Binding-site contacts:
Ligand atom C10 contacts residue GLY94 of chain 1.A at 3.6 Å.
Ligand atom C17 contacts residue FDA1 of chain 1.B at 3.5 Å.
Ligand atom C10 contacts residue VAL52 of chain 1.A at 3.4 Å (hydrophobic).
Ligand atom C20 contacts residue TRP218 of chain 1.A at 3.4 Å (hydrophobic).
Ligand atom C17 contacts residue HIS298 of chain 1.A at 2.9 Å.
Ligand atom O3A contacts residue GLU382 of chain 1.A at 2.9 Å (salt-bridge).
Ligand atom O2A contacts residue SER53 of chain 1.A at 3.4 Å (h-bond).
Ligand atom C17 contacts residue TYR216 of chain 1.A at 3.4 Å (hydrophobic).
Ligand atom C19 contacts residue FDA1 of chain 1.B at 3.4 Å.
Ligand atom C16 contacts residue TYR216 of chain 1.A at 3.6 Å (hydrophobic).
Ligand atom O1 contacts residue GRG1 of chain 1.D at 3.6 Å.
Ligand atom C3 contacts residue GLY92 of chain 1.A at 3.6 Å.
Ligand atom C15 contacts residue FDA1 of chain 1.B at 3.6 Å.
Ligand atom C11 contacts residue GRG1 of chain 1.D at 3.6 Å.
Ligand atom O3B contacts residue GLY92 of chain 1.A at 3.3 Å.
Ligand atom C19 contacts residue GLY299 of chain 1.A at 3.7 Å.
Ligand atom C16 contacts residue FDA1 of chain 1.B at 3.3 Å.
Ligand atom PA contacts residue GLU382 of chain 1.A at 3.2 Å.
Ligand atom C18 contacts residue FDA1 of chain 1.B at 3.2 Å.
Ligand atom C18 contacts residue TYR216 of chain 1.A at 3.4 Å (hydrophobic).
Ligand atom C6 contacts residue GLY92 of chain 1.A at 3.6 Å.
Ligand atom C16 contacts residue HIS298 of chain 1.A at 3.6 Å.
Ligand atom O1A contacts residue GLU382 of chain 1.A at 3.2 Å (salt-bridge).
Ligand atom C17 contacts residue GLY299 of chain 1.A at 3.6 Å.
Ligand atom C4 contacts residue GRG1 of chain 1.D at 3.6 Å.
Ligand atom O1 contacts residue SER53 of chain 1.A at 3.0 Å (h-bond).
Ligand atom O2A contacts residue GLU93 of chain 1.A at 3.3 Å (salt-bridge).
Ligand atom C5 contacts residue GLY92 of chain 1.A at 3.2 Å.
Ligand atom C15 contacts residue HIS298 of chain 1.A at 3.5 Å.
Ligand atom C4 contacts residue ASN91 of chain 1.A at 3.6 Å.
Ligand atom C20 contacts residue TYR216 of chain 1.A at 3.7 Å (hydrophobic).
Ligand atom C15 contacts residue GLY300 of chain 1.A at 3.6 Å.
Ligand atom C12 contacts residue ALA51 of chain 1.A at 3.5 Å (hydrophobic).
Ligand atom O1A contacts residue ALA55 of chain 1.A at 3.2 Å.
Ligand atom C20 contacts residue FDA1 of chain 1.B at 3.3 Å.
Ligand atom C18 contacts residue HIS298 of chain 1.A at 3.6 Å.
Ligand atom C1 contacts residue GLU382 of chain 1.A at 3.2 Å.
Ligand atom O1 contacts residue GLU382 of chain 1.A at 3.1 Å (salt-bridge).
Ligand atom PA contacts residue SER53 of chain 1.A at 3.5 Å.
Ligand atom C1 contacts residue GRG1 of chain 1.D at 3.4 Å.

This protein binds this small molecule.
Small molecule (SMILES): CC(C)=CCC/C(C)=C/CC/C(C)=C/CC/C(C)=C/CO[P](=O)(O)OP(=O)(O)O

Sequence of chain 1.A:
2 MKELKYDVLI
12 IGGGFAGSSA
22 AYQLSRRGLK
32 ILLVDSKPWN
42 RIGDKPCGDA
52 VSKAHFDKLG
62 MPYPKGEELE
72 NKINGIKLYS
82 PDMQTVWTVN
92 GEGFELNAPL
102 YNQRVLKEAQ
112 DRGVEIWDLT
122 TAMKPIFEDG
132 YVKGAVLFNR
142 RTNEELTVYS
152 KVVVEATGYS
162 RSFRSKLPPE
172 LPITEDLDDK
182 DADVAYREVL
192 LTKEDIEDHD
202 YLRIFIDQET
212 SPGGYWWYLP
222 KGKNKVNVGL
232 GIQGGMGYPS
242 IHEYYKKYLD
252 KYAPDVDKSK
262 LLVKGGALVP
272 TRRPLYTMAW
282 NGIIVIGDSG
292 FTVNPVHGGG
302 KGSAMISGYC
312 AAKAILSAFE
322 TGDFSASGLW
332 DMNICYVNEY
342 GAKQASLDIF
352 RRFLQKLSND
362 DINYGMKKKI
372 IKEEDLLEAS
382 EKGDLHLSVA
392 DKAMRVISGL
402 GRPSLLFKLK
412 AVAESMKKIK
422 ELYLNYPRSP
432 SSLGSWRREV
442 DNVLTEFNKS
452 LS